Binding-site contacts:
Ligand atom C3 contacts residue LYS346 of chain 1.A at 4.1 Å.
Ligand atom N1 contacts residue ASP335 of chain 1.A at 2.6 Å (salt-bridge).
Ligand atom C5 contacts residue LYS346 of chain 1.A at 4.4 Å.
Ligand atom C9 contacts residue VAL317 of chain 1.A at 3.6 Å (hydrophobic).
Ligand atom C3 contacts residue GLU331 of chain 1.A at 4.3 Å.
Ligand atom C4 contacts residue GLU338 of chain 1.A at 4.1 Å.
Ligand atom C6 contacts residue LYS346 of chain 1.A at 3.7 Å.
Ligand atom C3 contacts residue ASP335 of chain 1.A at 3.4 Å.
Ligand atom S1 contacts residue LEU321 of chain 1.A at 4.3 Å.
Ligand atom C7 contacts residue LYS346 of chain 1.A at 4.5 Å.
Ligand atom C1 contacts residue ASP335 of chain 1.A at 3.6 Å.
Ligand atom N1 contacts residue GLU331 of chain 1.A at 3.6 Å.
Ligand atom S1 contacts residue LYS346 of chain 1.A at 3.7 Å.
Ligand atom C4 contacts residue ASP335 of chain 1.A at 3.1 Å.
Ligand atom C9 contacts residue LEU321 of chain 1.A at 3.6 Å (hydrophobic).
Ligand atom C3 contacts residue GLU338 of chain 1.A at 4.1 Å.
Ligand atom C4 contacts residue GLY334 of chain 1.A at 4.2 Å.
Ligand atom C5 contacts residue GLU331 of chain 1.A at 4.0 Å.
Ligand atom C4 contacts residue GLU331 of chain 1.A at 4.3 Å.
Ligand atom C8 contacts residue GLU331 of chain 1.A at 2.9 Å.
Ligand atom C9 contacts residue LYS346 of chain 1.A at 3.8 Å.
Ligand atom C2 contacts residue ASP335 of chain 1.A at 4.0 Å.
Ligand atom C7 contacts residue LEU321 of chain 1.A at 4.1 Å (hydrophobic).
Ligand atom C2 contacts residue GLU331 of chain 1.A at 4.1 Å.
Ligand atom C7 contacts residue GLU331 of chain 1.A at 3.5 Å.
Ligand atom S1 contacts residue PHE344 of chain 1.A at 4.3 Å.
Ligand atom C9 contacts residue SER319 of chain 1.A at 4.3 Å.
Ligand atom C6 contacts residue LEU321 of chain 1.A at 3.9 Å (hydrophobic).

Sequence of chain 1.A:
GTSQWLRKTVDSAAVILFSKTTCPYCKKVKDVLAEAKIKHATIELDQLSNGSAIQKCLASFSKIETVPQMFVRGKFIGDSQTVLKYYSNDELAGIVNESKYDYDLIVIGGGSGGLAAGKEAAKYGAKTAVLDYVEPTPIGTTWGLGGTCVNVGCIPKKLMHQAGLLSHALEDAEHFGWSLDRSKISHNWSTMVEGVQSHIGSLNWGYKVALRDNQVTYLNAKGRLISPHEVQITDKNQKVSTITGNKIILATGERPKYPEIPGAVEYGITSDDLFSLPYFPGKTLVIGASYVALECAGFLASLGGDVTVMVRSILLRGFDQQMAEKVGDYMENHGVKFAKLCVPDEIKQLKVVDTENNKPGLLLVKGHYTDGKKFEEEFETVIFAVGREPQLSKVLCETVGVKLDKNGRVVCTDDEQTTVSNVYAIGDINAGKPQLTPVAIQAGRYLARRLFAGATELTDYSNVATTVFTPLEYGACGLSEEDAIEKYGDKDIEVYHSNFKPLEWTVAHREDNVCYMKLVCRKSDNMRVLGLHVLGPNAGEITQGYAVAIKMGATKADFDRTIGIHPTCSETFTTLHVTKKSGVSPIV

This protein binds this small molecule.
Small molecule (SMILES): Cc1ccc(CNC[C@@H](C)O)s1